The small molecule below binds the protein below.
Small molecule (SMILES): CC(=O)N[C@H]1[C@H](O[C@H]2[C@H](O)[C@@H](NC(C)=O)CO[C@@H]2CO)O[C@H](CO)[C@@H](O)[C@@H]1O

Sequence of chain 28.F:
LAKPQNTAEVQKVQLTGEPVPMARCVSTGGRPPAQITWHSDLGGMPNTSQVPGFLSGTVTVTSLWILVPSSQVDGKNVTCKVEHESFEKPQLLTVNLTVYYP

Binding-site contacts:
Ligand atom O5 contacts residue NAG1 of chain 28.L at 4.2 Å.
Ligand atom C7 contacts residue NAG1 of chain 28.L at 4.3 Å.
Ligand atom O7 contacts residue ASN77 of chain 28.F at 2.3 Å (h-bond).
Ligand atom O5 contacts residue THR94 of chain 28.F at 3.8 Å.
Ligand atom N2 contacts residue ASN77 of chain 28.F at 2.8 Å (h-bond).
Ligand atom O5 contacts residue ASN77 of chain 28.F at 2.4 Å (h-bond).
Ligand atom C8 contacts residue NAG1 of chain 28.L at 4.3 Å.
Ligand atom C6 contacts residue THR94 of chain 28.F at 4.0 Å.
Ligand atom C2 contacts residue ASN77 of chain 28.F at 2.3 Å.
Ligand atom O6 contacts residue THR94 of chain 28.F at 4.0 Å.
Ligand atom C5 contacts residue NAG1 of chain 28.L at 4.5 Å.
Ligand atom C7 contacts residue ASN77 of chain 28.F at 2.7 Å.
Ligand atom C2 contacts residue NAG1 of chain 28.L at 4.3 Å.
Ligand atom C3 contacts residue ASN77 of chain 28.F at 3.7 Å.
Ligand atom C1 contacts residue NAG1 of chain 28.L at 3.4 Å.
Ligand atom C4 contacts residue ASN77 of chain 28.F at 4.2 Å.
Ligand atom C8 contacts residue ASN77 of chain 28.F at 4.1 Å.
Ligand atom N2 contacts residue NAG1 of chain 28.L at 4.2 Å.
Ligand atom C5 contacts residue ASN77 of chain 28.F at 3.7 Å.
Ligand atom C1 contacts residue ASN77 of chain 28.F at 1.5 Å.